Binding-site contacts:
Ligand atom C8 contacts residue LEU126 of chain 1.B at 4.3 Å (hydrophobic).
Ligand atom C8 contacts residue GLU56 of chain 1.B at 4.1 Å.
Ligand atom N2 contacts residue ASN135 of chain 1.B at 2.9 Å (h-bond).
Ligand atom O5 contacts residue ASN135 of chain 1.B at 2.4 Å (h-bond).
Ligand atom C3 contacts residue ASN135 of chain 1.B at 3.8 Å.
Ligand atom O7 contacts residue PHE54 of chain 1.B at 3.8 Å.
Ligand atom C5 contacts residue ASN135 of chain 1.B at 3.7 Å.
Ligand atom O7 contacts residue ARG72 of chain 1.B at 4.0 Å.
Ligand atom C4 contacts residue ASN135 of chain 1.B at 4.2 Å.
Ligand atom C1 contacts residue ASN135 of chain 1.B at 1.4 Å.
Ligand atom C5 contacts residue TYR124 of chain 1.B at 4.5 Å (hydrophobic).
Ligand atom C2 contacts residue ASN135 of chain 1.B at 2.5 Å.
Ligand atom C6 contacts residue TYR124 of chain 1.B at 3.9 Å (hydrophobic).
Ligand atom O7 contacts residue ASN135 of chain 1.B at 2.9 Å (h-bond).
Ligand atom C8 contacts residue TYR124 of chain 1.B at 3.5 Å (hydrophobic).
Ligand atom C7 contacts residue ASN135 of chain 1.B at 3.1 Å.
Ligand atom C8 contacts residue ASN135 of chain 1.B at 4.4 Å.

A protein and the small-molecule ligand that binds it are described below.
Small molecule (SMILES): CC(=O)N[C@H]1[C@H](O[C@H]2[C@H](O)[C@@H](NC(C)=O)CO[C@@H]2CO)O[C@H](CO)[C@@H](O)[C@@H]1O

Sequence of chain 1.B:
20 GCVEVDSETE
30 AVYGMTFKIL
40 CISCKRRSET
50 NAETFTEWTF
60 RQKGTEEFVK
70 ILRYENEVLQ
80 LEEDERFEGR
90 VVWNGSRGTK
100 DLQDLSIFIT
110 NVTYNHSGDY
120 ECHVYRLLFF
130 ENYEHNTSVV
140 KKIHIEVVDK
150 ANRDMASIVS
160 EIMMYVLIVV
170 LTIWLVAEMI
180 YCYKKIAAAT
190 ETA